Binding-site contacts:
Ligand atom C1 contacts residue ASN114 of chain 1.B at 1.4 Å.
Ligand atom C3 contacts residue ASN114 of chain 1.B at 3.9 Å.
Ligand atom C1 contacts residue ASN114 of chain 1.B at 4.1 Å.
Ligand atom C6 contacts residue ASN114 of chain 1.B at 3.4 Å.
Ligand atom C6 contacts residue GLN110 of chain 1.B at 4.4 Å.
Ligand atom O7 contacts residue MET115 of chain 1.B at 4.4 Å.
Ligand atom O7 contacts residue ASN114 of chain 1.B at 3.4 Å (h-bond).
Ligand atom C8 contacts residue ASN114 of chain 1.B at 3.7 Å.
Ligand atom O6 contacts residue ASN114 of chain 1.B at 4.2 Å.
Ligand atom O5 contacts residue ASN114 of chain 1.B at 2.5 Å (h-bond).
Ligand atom C5 contacts residue ASN114 of chain 1.B at 3.9 Å.
Ligand atom C5 contacts residue ASN114 of chain 1.B at 3.6 Å.
Ligand atom C6 contacts residue ASN114 of chain 1.B at 4.4 Å.
Ligand atom C7 contacts residue ASN114 of chain 1.B at 3.4 Å.
Ligand atom N2 contacts residue ASN114 of chain 1.B at 2.9 Å (h-bond).
Ligand atom O5 contacts residue ASN114 of chain 1.B at 3.1 Å (h-bond).
Ligand atom C4 contacts residue ASN114 of chain 1.B at 4.3 Å.
Ligand atom C2 contacts residue ASN114 of chain 1.B at 2.5 Å.

Sequence of chain 1.B:
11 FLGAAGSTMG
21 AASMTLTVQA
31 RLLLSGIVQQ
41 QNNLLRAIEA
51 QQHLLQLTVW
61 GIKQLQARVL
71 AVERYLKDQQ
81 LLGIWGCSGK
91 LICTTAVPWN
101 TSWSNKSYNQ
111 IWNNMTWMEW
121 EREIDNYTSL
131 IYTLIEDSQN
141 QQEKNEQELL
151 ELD

A small-molecule ligand and the protein it binds are described below.
Small molecule (SMILES): CC(=O)N[C@H]1CO[C@H](CO[C@@H]2O[C@@H](C)[C@@H](O)[C@@H](O)[C@@H]2O)[C@@H](O)[C@@H]1O